Sequence of chain 1.A:
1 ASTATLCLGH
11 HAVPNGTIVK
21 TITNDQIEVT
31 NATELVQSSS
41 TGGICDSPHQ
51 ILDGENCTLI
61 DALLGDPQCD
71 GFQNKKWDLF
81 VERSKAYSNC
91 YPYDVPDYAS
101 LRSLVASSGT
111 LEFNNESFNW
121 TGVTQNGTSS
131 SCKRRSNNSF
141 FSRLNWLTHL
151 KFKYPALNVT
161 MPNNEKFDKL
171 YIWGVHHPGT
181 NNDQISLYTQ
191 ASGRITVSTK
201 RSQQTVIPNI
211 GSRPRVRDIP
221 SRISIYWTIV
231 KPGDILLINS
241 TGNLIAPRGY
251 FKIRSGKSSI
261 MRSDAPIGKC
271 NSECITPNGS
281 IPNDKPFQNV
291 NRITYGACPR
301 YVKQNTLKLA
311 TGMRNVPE

Sequence of chain 3.A:
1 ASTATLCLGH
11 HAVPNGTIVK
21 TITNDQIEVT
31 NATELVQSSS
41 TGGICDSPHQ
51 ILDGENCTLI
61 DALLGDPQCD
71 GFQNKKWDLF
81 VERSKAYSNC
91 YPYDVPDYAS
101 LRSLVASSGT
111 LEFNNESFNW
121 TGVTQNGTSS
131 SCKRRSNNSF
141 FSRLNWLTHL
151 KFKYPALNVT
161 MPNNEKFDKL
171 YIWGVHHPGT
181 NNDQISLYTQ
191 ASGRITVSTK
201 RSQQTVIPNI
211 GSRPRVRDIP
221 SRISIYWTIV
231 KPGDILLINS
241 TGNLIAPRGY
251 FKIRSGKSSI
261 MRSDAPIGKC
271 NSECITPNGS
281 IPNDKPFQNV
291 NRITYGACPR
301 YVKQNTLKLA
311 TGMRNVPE

Binding-site contacts:
Ligand atom O3 contacts residue ALA156 of chain 1.A at 4.5 Å.
Ligand atom O5 contacts residue ALA156 of chain 1.A at 4.2 Å.
Ligand atom C8 contacts residue ARG194 of chain 1.A at 3.5 Å.
Ligand atom O7 contacts residue ASN239 of chain 1.A at 3.5 Å (h-bond).
Ligand atom O7 contacts residue ARG194 of chain 1.A at 3.8 Å.
Ligand atom O6 contacts residue ALA156 of chain 1.A at 3.5 Å.
Ligand atom O7 contacts residue SER240 of chain 1.A at 3.3 Å.
Ligand atom C3 contacts residue ASN239 of chain 1.A at 3.8 Å.
Ligand atom C5 contacts residue NAG1 of chain 1.D at 4.1 Å.
Ligand atom C1 contacts residue ASN239 of chain 1.A at 1.4 Å.
Ligand atom C4 contacts residue ASN239 of chain 1.A at 4.3 Å.
Ligand atom C7 contacts residue ASN239 of chain 1.A at 3.5 Å.
Ligand atom C2 contacts residue ASN181 of chain 3.A at 4.4 Å.
Ligand atom C7 contacts residue SER240 of chain 1.A at 4.3 Å.
Ligand atom O3 contacts residue THR241 of chain 1.A at 4.2 Å.
Ligand atom C5 contacts residue ALA156 of chain 1.A at 4.0 Å (hydrophobic).
Ligand atom C3 contacts residue ALA156 of chain 1.A at 4.4 Å (hydrophobic).
Ligand atom O7 contacts residue THR241 of chain 1.A at 3.2 Å.
Ligand atom O5 contacts residue ASN239 of chain 1.A at 2.4 Å (h-bond).
Ligand atom C7 contacts residue ARG194 of chain 1.A at 4.1 Å.
Ligand atom C5 contacts residue ASN239 of chain 1.A at 3.7 Å.
Ligand atom C8 contacts residue ILE210 of chain 3.A at 4.4 Å (hydrophobic).
Ligand atom C6 contacts residue NAG1 of chain 1.D at 4.0 Å.
Ligand atom O5 contacts residue LEU157 of chain 1.A at 4.0 Å.
Ligand atom C8 contacts residue ASN239 of chain 1.A at 3.8 Å.
Ligand atom O5 contacts residue ASN158 of chain 1.A at 3.9 Å.
Ligand atom C6 contacts residue ALA156 of chain 1.A at 3.9 Å (hydrophobic).
Ligand atom C6 contacts residue ALA156 of chain 1.A at 4.3 Å (hydrophobic).
Ligand atom O5 contacts residue ALA156 of chain 1.A at 3.3 Å.
Ligand atom C4 contacts residue ALA156 of chain 1.A at 3.7 Å (hydrophobic).
Ligand atom C6 contacts residue ASN158 of chain 1.A at 4.3 Å.
Ligand atom C2 contacts residue ASN239 of chain 1.A at 2.5 Å.
Ligand atom O3 contacts residue ASN181 of chain 3.A at 4.4 Å.
Ligand atom O6 contacts residue ASN158 of chain 1.A at 3.6 Å.
Ligand atom C1 contacts residue LEU157 of chain 1.A at 4.3 Å (hydrophobic).
Ligand atom O6 contacts residue THR241 of chain 1.A at 4.2 Å.
Ligand atom C5 contacts residue ALA156 of chain 1.A at 4.3 Å (hydrophobic).
Ligand atom C7 contacts residue THR241 of chain 1.A at 4.2 Å.
Ligand atom N2 contacts residue ASN239 of chain 1.A at 3.0 Å (h-bond).
Ligand atom C2 contacts residue ALA156 of chain 1.A at 4.5 Å (hydrophobic).

A small-molecule ligand and the protein it binds are described below.
Small molecule (SMILES): CC(=O)N[C@H]1[C@@H](O[C@H]2[C@H](O)[C@@H](NC(C)=O)CO[C@@H]2CO)O[C@H](CO)[C@@H](O)[C@@H]1O